Sequence of chain 1.B:
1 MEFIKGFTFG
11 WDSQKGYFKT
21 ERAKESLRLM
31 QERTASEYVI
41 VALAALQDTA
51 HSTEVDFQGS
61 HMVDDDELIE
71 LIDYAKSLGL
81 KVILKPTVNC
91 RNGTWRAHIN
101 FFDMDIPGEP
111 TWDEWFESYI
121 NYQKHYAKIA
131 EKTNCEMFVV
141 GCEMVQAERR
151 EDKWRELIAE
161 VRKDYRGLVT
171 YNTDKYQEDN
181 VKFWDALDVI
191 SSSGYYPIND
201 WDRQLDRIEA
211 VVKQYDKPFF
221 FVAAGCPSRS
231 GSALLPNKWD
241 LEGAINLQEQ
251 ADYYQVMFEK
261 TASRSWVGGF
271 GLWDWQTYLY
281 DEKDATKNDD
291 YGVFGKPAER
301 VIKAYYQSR

The small molecule below binds the protein below.
Small molecule (SMILES): OC[C@H]1O[C@@H](O[C@H]2[C@H](O)[C@H](O)[C@H](O)O[C@@H]2CO)[C@@H](O)[C@@H](O)[C@@H]1O

Binding-site contacts:
Ligand atom O5 contacts residue LYS132 of chain 1.B at 4.0 Å.
Ligand atom C3 contacts residue LYS132 of chain 1.B at 3.8 Å.
Ligand atom O4 contacts residue LYS132 of chain 1.B at 4.0 Å.
Ligand atom O4 contacts residue ASP73 of chain 1.B at 2.5 Å (salt-bridge).
Ligand atom O3 contacts residue ASN134 of chain 1.B at 3.5 Å (h-bond).
Ligand atom C3 contacts residue LYS76 of chain 1.B at 3.6 Å.
Ligand atom C4 contacts residue LYS76 of chain 1.B at 3.7 Å.
Ligand atom C6 contacts residue ILE69 of chain 1.B at 3.4 Å (hydrophobic).
Ligand atom O3 contacts residue LYS76 of chain 1.B at 3.1 Å (salt-bridge).
Ligand atom C2 contacts residue LYS132 of chain 1.B at 4.2 Å.
Ligand atom O6 contacts residue LYS132 of chain 1.B at 4.4 Å.
Ligand atom O4 contacts residue THR133 of chain 1.B at 3.4 Å.
Ligand atom C4 contacts residue ASP73 of chain 1.B at 3.4 Å.
Ligand atom C1 contacts residue LYS132 of chain 1.B at 3.7 Å.
Ligand atom C5 contacts residue LYS132 of chain 1.B at 3.4 Å.
Ligand atom C4 contacts residue LYS132 of chain 1.B at 3.9 Å.
Ligand atom C4 contacts residue THR133 of chain 1.B at 4.3 Å.
Ligand atom C6 contacts residue THR133 of chain 1.B at 4.0 Å.
Ligand atom C5 contacts residue ASP73 of chain 1.B at 4.0 Å.
Ligand atom O6 contacts residue ASP73 of chain 1.B at 2.4 Å (salt-bridge).
Ligand atom C5 contacts residue THR133 of chain 1.B at 4.3 Å.
Ligand atom C3 contacts residue ASN134 of chain 1.B at 3.7 Å.
Ligand atom C6 contacts residue ASP73 of chain 1.B at 3.2 Å.
Ligand atom C6 contacts residue LYS132 of chain 1.B at 4.4 Å.
Ligand atom O4 contacts residue LYS76 of chain 1.B at 2.8 Å (salt-bridge).
Ligand atom O6 contacts residue ILE69 of chain 1.B at 3.6 Å.